Sequence of chain 1.D:
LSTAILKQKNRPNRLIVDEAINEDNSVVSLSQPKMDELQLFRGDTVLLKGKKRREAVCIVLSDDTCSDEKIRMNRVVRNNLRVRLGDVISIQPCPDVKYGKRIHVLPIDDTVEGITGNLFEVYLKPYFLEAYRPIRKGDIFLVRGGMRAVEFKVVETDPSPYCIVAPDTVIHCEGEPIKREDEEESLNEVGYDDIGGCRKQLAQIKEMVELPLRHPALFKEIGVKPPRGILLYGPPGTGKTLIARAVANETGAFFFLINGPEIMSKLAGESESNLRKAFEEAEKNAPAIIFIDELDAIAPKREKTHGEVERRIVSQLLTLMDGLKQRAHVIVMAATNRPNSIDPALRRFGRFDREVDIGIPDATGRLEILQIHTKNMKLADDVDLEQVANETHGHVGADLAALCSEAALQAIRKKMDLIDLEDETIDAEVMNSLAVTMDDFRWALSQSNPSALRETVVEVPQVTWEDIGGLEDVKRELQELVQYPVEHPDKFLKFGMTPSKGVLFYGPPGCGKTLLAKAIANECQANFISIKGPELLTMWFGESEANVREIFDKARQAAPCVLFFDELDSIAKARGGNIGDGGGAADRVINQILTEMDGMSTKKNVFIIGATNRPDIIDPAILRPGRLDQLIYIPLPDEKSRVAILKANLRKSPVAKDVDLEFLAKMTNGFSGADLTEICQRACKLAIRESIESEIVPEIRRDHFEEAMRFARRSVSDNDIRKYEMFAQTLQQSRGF

A small-molecule ligand and the protein it binds are described below.
Small molecule (SMILES): Nc1ncnc2c1ncn2[C@@H]1O[C@H](COP(=O)(O)OP(=O)(O)OP(O)(O)=S)[C@@H](O)[C@H]1O

Binding-site contacts:
Ligand atom C2 contacts residue ILE671 of chain 1.E at 3.7 Å (hydrophobic).
Ligand atom O3G contacts residue ASN639 of chain 1.E at 3.8 Å.
Ligand atom O2A contacts residue MG1 of chain 1.Z at 2.9 Å.
Ligand atom O2B contacts residue LYS539 of chain 1.E at 2.8 Å (salt-bridge).
Ligand atom C2 contacts residue ASP493 of chain 1.E at 3.7 Å.
Ligand atom O2B contacts residue CYS537 of chain 1.E at 3.4 Å (h-bond).
Ligand atom O3B contacts residue MG1 of chain 1.Z at 3.7 Å.
Ligand atom O1A contacts residue MG1 of chain 1.Z at 2.0 Å.
Ligand atom C8 contacts residue GLY538 of chain 1.E at 3.8 Å.
Ligand atom N1 contacts residue ILE671 of chain 1.E at 3.5 Å.
Ligand atom PA contacts residue MG1 of chain 1.Z at 2.8 Å.
Ligand atom O3G contacts residue ARG781 of chain 1.D at 3.7 Å.
Ligand atom S1G contacts residue PRO651 of chain 1.D at 3.7 Å.
Ligand atom C2' contacts residue LEU541 of chain 1.E at 3.8 Å (hydrophobic).
Ligand atom O2A contacts residue THR540 of chain 1.E at 3.4 Å (h-bond).
Ligand atom O1B contacts residue THR540 of chain 1.E at 3.2 Å (h-bond).
Ligand atom O4' contacts residue THR703 of chain 1.E at 3.8 Å.
Ligand atom N6 contacts residue GLY495 of chain 1.E at 3.1 Å (h-bond).
Ligand atom O3B contacts residue GLY536 of chain 1.E at 3.6 Å (h-bond).
Ligand atom N7 contacts residue CYS537 of chain 1.E at 3.7 Å.
Ligand atom N6 contacts residue ILE671 of chain 1.E at 3.6 Å.
Ligand atom S1G contacts residue ARG781 of chain 1.D at 3.4 Å (salt-bridge).
Ligand atom N1 contacts residue GLY495 of chain 1.E at 3.9 Å.
Ligand atom C1' contacts residue THR703 of chain 1.E at 3.8 Å.
Ligand atom PG contacts residue MG1 of chain 1.Z at 3.6 Å.
Ligand atom O1B contacts residue MG1 of chain 1.Z at 2.0 Å.
Ligand atom O3A contacts residue MG1 of chain 1.Z at 3.4 Å.
Ligand atom O2G contacts residue MG1 of chain 1.Z at 2.3 Å.
Ligand atom N1 contacts residue ASP493 of chain 1.E at 3.6 Å.
Ligand atom C6 contacts residue GLY495 of chain 1.E at 3.9 Å.
Ligand atom O2B contacts residue GLY536 of chain 1.E at 3.8 Å.
Ligand atom O3B contacts residue LYS539 of chain 1.E at 3.2 Å (salt-bridge).
Ligand atom O2B contacts residue GLY538 of chain 1.E at 3.0 Å (h-bond).
Ligand atom PB contacts residue LYS539 of chain 1.E at 3.5 Å.
Ligand atom C2 contacts residue ASN675 of chain 1.E at 3.4 Å.
Ligand atom N3 contacts residue ASN675 of chain 1.E at 3.4 Å (h-bond).
Ligand atom N7 contacts residue GLY538 of chain 1.E at 3.9 Å.
Ligand atom O1B contacts residue LYS539 of chain 1.E at 3.9 Å.
Ligand atom O2' contacts residue LEU541 of chain 1.E at 3.6 Å.
Ligand atom PB contacts residue MG1 of chain 1.Z at 3.1 Å.

Sequence of chain 1.E:
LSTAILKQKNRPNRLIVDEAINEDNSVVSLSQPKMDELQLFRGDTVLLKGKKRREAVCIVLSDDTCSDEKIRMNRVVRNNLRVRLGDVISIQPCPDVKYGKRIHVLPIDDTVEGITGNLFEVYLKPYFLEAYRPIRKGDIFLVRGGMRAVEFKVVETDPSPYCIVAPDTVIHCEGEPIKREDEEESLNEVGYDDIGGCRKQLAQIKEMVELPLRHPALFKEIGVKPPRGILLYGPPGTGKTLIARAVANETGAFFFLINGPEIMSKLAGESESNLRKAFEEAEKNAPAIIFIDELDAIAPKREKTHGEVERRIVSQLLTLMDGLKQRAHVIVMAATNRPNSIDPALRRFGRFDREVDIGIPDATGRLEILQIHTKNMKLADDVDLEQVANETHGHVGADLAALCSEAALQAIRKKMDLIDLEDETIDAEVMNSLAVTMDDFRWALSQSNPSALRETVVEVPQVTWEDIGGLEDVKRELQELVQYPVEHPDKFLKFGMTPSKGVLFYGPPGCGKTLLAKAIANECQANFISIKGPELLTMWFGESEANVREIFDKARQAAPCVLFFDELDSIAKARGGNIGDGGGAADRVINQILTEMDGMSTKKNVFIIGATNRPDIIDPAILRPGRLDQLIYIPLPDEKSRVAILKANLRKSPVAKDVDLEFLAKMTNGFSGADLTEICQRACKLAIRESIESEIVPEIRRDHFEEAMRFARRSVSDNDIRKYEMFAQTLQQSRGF